Sequence of chain 1.L:
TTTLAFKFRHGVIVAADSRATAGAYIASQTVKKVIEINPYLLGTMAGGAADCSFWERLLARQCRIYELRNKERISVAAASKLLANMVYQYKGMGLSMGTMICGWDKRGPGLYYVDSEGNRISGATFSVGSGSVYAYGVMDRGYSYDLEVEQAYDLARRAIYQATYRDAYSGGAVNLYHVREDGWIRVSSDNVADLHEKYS

Binding-site contacts:
Ligand atom C32 contacts residue ALA49 of chain 1.L at 3.9 Å (hydrophobic).
Ligand atom O34 contacts residue ALA20 of chain 1.L at 3.4 Å.
Ligand atom N13 contacts residue ALA49 of chain 1.L at 3.4 Å (h-bond).
Ligand atom O33 contacts residue LYS33 of chain 1.L at 3.4 Å (salt-bridge).
Ligand atom C2 contacts residue PRO154 of chain 1.M at 3.5 Å (hydrophobic).
Ligand atom C19 contacts residue MET45 of chain 1.L at 3.6 Å (hydrophobic).
Ligand atom O34 contacts residue THR21 of chain 1.L at 3.1 Å (h-bond).
Ligand atom C22 contacts residue LYS33 of chain 1.L at 3.2 Å.
Ligand atom C33 contacts residue ALA27 of chain 1.L at 3.8 Å (hydrophobic).
Ligand atom C18 contacts residue ALA49 of chain 1.L at 3.8 Å (hydrophobic).
Ligand atom C11 contacts residue THR21 of chain 1.L at 3.6 Å.
Ligand atom C14 contacts residue GLY47 of chain 1.L at 3.1 Å.
Ligand atom O32 contacts residue GLY48 of chain 1.L at 3.8 Å.
Ligand atom C6 contacts residue VAL155 of chain 1.M at 3.4 Å (hydrophobic).
Ligand atom O32 contacts residue ALA49 of chain 1.L at 3.1 Å (h-bond).
Ligand atom C21 contacts residue ALA46 of chain 1.L at 3.4 Å (hydrophobic).
Ligand atom C21 contacts residue THR1 of chain 1.L at 3.0 Å.
Ligand atom C1 contacts residue PRO154 of chain 1.M at 3.5 Å (hydrophobic).
Ligand atom C22 contacts residue ARG19 of chain 1.L at 2.9 Å.
Ligand atom O31 contacts residue THR21 of chain 1.L at 3.7 Å.
Ligand atom N16 contacts residue GLY47 of chain 1.L at 3.0 Å (h-bond).
Ligand atom O33 contacts residue THR1 of chain 1.L at 2.4 Å (h-bond).
Ligand atom C1 contacts residue VAL155 of chain 1.M at 3.6 Å (hydrophobic).
Ligand atom C15 contacts residue GLY47 of chain 1.L at 3.5 Å.
Ligand atom C21 contacts residue MET45 of chain 1.L at 3.2 Å (hydrophobic).
Ligand atom C21 contacts residue GLY47 of chain 1.L at 3.6 Å.
Ligand atom C24 contacts residue THR21 of chain 1.L at 3.2 Å.
Ligand atom C20 contacts residue ALA49 of chain 1.L at 3.3 Å (hydrophobic).
Ligand atom C22 contacts residue ALA20 of chain 1.L at 3.7 Å (hydrophobic).
Ligand atom C20 contacts residue GLY48 of chain 1.L at 3.5 Å.
Ligand atom N13 contacts residue GLY47 of chain 1.L at 3.0 Å (h-bond).
Ligand atom C12 contacts residue ALA49 of chain 1.L at 3.5 Å (hydrophobic).
Ligand atom C32 contacts residue ALA20 of chain 1.L at 3.3 Å (hydrophobic).
Ligand atom C22 contacts residue THR1 of chain 1.L at 3.1 Å.
Ligand atom C20 contacts residue GLY47 of chain 1.L at 3.2 Å.
Ligand atom O33 contacts residue ARG19 of chain 1.L at 3.1 Å (salt-bridge).
Ligand atom N10 contacts residue THR21 of chain 1.L at 2.7 Å (h-bond).
Ligand atom C5 contacts residue VAL155 of chain 1.M at 3.8 Å (hydrophobic).
Ligand atom N13 contacts residue GLY48 of chain 1.L at 3.6 Å.
Ligand atom C9 contacts residue THR21 of chain 1.L at 3.7 Å.

Sequence of chain 1.M:
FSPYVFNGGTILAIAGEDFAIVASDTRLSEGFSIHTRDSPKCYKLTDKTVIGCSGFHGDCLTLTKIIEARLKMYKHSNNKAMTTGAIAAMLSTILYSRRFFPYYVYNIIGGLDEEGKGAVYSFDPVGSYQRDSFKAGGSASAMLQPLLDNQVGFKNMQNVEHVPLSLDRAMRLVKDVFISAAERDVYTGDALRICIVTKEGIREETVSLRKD

This small molecule binds to this protein.
Small molecule (SMILES): CC(C)C[C@@H](C=O)NC(=O)[C@H](CC(C)C)NC(=O)[C@H](CC(C)C)NC(=O)OCc1ccccc1